Binding-site contacts:
Ligand atom P4 contacts residue LYS32 of chain 1.A at 3.5 Å.
Ligand atom O2 contacts residue ARG31 of chain 1.A at 3.2 Å (salt-bridge).
Ligand atom C4 contacts residue LYS32 of chain 1.A at 4.2 Å.
Ligand atom OP6 contacts residue SER86 of chain 1.A at 3.4 Å (h-bond).
Ligand atom O5 contacts residue TRP34 of chain 1.A at 3.8 Å.
Ligand atom O2 contacts residue LYS32 of chain 1.A at 3.6 Å.
Ligand atom C6 contacts residue TRP34 of chain 1.A at 4.3 Å (hydrophobic).
Ligand atom O12 contacts residue LYS32 of chain 1.A at 3.9 Å.
Ligand atom O11 contacts residue LYS32 of chain 1.A at 3.0 Å (salt-bridge).
Ligand atom C5 contacts residue TRP34 of chain 1.A at 4.3 Å (hydrophobic).
Ligand atom O2 contacts residue TRP34 of chain 1.A at 4.3 Å.
Ligand atom C1 contacts residue ARG31 of chain 1.A at 4.0 Å.
Ligand atom O4 contacts residue TRP34 of chain 1.A at 4.4 Å.
Ligand atom OP4 contacts residue SER86 of chain 1.A at 3.8 Å.
Ligand atom OP6 contacts residue ARG88 of chain 1.A at 3.9 Å.
Ligand atom P1 contacts residue ARG31 of chain 1.A at 4.2 Å.
Ligand atom C3 contacts residue LYS32 of chain 1.A at 4.3 Å.
Ligand atom OP4 contacts residue SER87 of chain 1.A at 4.0 Å.
Ligand atom O5 contacts residue ARG88 of chain 1.A at 2.8 Å (salt-bridge).
Ligand atom C2 contacts residue ARG31 of chain 1.A at 3.7 Å.
Ligand atom OP5 contacts residue ARG88 of chain 1.A at 4.1 Å.
Ligand atom OP5 contacts residue LYS32 of chain 1.A at 2.5 Å (salt-bridge).
Ligand atom P4 contacts residue SER87 of chain 1.A at 3.8 Å.
Ligand atom C5 contacts residue ARG88 of chain 1.A at 4.1 Å.
Ligand atom OP4 contacts residue TRP34 of chain 1.A at 3.8 Å.
Ligand atom O4 contacts residue LYS32 of chain 1.A at 3.7 Å.
Ligand atom P4 contacts residue TRP34 of chain 1.A at 3.8 Å.
Ligand atom OP3 contacts residue ARG31 of chain 1.A at 3.2 Å (salt-bridge).
Ligand atom P4 contacts residue SER86 of chain 1.A at 3.4 Å.
Ligand atom OP5 contacts residue SER87 of chain 1.A at 4.0 Å.
Ligand atom P4 contacts residue ARG88 of chain 1.A at 4.0 Å.
Ligand atom OP6 contacts residue SER87 of chain 1.A at 2.6 Å (h-bond).
Ligand atom OP4 contacts residue ARG88 of chain 1.A at 2.8 Å (salt-bridge).
Ligand atom C4 contacts residue TRP34 of chain 1.A at 4.0 Å (hydrophobic).
Ligand atom O1 contacts residue ARG31 of chain 1.A at 3.2 Å (salt-bridge).
Ligand atom OP6 contacts residue LYS32 of chain 1.A at 3.8 Å.
Ligand atom OP5 contacts residue SER86 of chain 1.A at 2.6 Å (h-bond).
Ligand atom OP5 contacts residue TRP34 of chain 1.A at 2.8 Å (h-bond).
Ligand atom P3 contacts residue LYS32 of chain 1.A at 3.8 Å.
Ligand atom O3 contacts residue LYS32 of chain 1.A at 3.2 Å.

This protein binds this small molecule.
Small molecule (SMILES): O=P(O)(O)O[C@H]1[C@H](O)[C@@H](O)[C@H](OP(=O)(O)O)[C@@H](OP(=O)(O)O)[C@H]1O

Sequence of chain 1.A:
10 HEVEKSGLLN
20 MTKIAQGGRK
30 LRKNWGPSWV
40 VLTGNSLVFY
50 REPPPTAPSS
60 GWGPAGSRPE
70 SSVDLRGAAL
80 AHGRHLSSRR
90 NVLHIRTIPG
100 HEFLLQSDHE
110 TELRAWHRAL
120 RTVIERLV